Sequence of chain 2.A:
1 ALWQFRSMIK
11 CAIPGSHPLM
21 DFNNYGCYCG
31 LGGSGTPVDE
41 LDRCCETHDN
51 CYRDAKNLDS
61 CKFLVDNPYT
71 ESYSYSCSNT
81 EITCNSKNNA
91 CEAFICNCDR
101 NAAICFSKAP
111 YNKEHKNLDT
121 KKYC

This protein binds this small molecule.
Small molecule (SMILES): CCCCOC(=O)c1ccccc1C(=O)OCCCC

Binding-site contacts:
Ligand atom C16 contacts residue GLY32 of chain 2.A at 4.3 Å.
Ligand atom C18 contacts residue ASN67 of chain 2.A at 4.3 Å.
Ligand atom C14 contacts residue GLY32 of chain 2.A at 4.3 Å.
Ligand atom C5 contacts residue LEU2 of chain 2.A at 4.0 Å (hydrophobic).
Ligand atom C7 contacts residue TYR69 of chain 2.A at 4.5 Å (hydrophobic).
Ligand atom C2 contacts residue LEU31 of chain 2.A at 4.1 Å (hydrophobic).
Ligand atom C7 contacts residue LEU31 of chain 2.A at 4.0 Å (hydrophobic).
Ligand atom C17 contacts residue ASN67 of chain 2.A at 3.5 Å.
Ligand atom C14 contacts residue LEU31 of chain 2.A at 4.2 Å (hydrophobic).
Ligand atom C7 contacts residue ASN67 of chain 2.A at 3.5 Å.
Ligand atom C13 contacts residue TYR69 of chain 2.A at 4.2 Å (hydrophobic).
Ligand atom C20 contacts residue ASP66 of chain 2.A at 4.3 Å.
Ligand atom O12 contacts residue ASN67 of chain 2.A at 2.4 Å (h-bond).
Ligand atom C1 contacts residue LEU31 of chain 2.A at 4.2 Å (hydrophobic).
Ligand atom O12 contacts residue TYR69 of chain 2.A at 3.8 Å.
Ligand atom C17 contacts residue LEU31 of chain 2.A at 4.2 Å (hydrophobic).
Ligand atom O11 contacts residue TYR69 of chain 2.A at 3.8 Å.
Ligand atom C15 contacts residue LEU31 of chain 2.A at 3.9 Å (hydrophobic).
Ligand atom C13 contacts residue LEU31 of chain 2.A at 4.1 Å (hydrophobic).
Ligand atom O11 contacts residue GLY30 of chain 2.A at 3.6 Å.
Ligand atom C8 contacts residue TYR69 of chain 2.A at 3.5 Å (hydrophobic).
Ligand atom C1 contacts residue TYR69 of chain 2.A at 4.5 Å (hydrophobic).
Ligand atom O9 contacts residue LEU31 of chain 2.A at 3.8 Å.
Ligand atom O10 contacts residue LEU31 of chain 2.A at 3.3 Å.
Ligand atom C8 contacts residue LEU31 of chain 2.A at 3.8 Å (hydrophobic).
Ligand atom C18 contacts residue LEU31 of chain 2.A at 4.3 Å (hydrophobic).
Ligand atom O11 contacts residue LEU31 of chain 2.A at 3.6 Å.
Ligand atom C4 contacts residue LEU2 of chain 2.A at 4.2 Å (hydrophobic).
Ligand atom C2 contacts residue TYR69 of chain 2.A at 4.0 Å (hydrophobic).
Ligand atom C15 contacts residue GLY32 of chain 2.A at 3.2 Å.
Ligand atom O10 contacts residue ASN67 of chain 2.A at 4.0 Å.
Ligand atom O9 contacts residue TYR69 of chain 2.A at 3.6 Å.
Ligand atom C13 contacts residue GLY32 of chain 2.A at 4.1 Å.